Binding-site contacts:
Ligand atom NE contacts residue GLU38 of chain 1.A at 3.2 Å (salt-bridge).
Ligand atom O10 contacts residue ASP70 of chain 1.A at 3.7 Å.
Ligand atom O8 contacts residue ARG212 of chain 1.A at 3.4 Å.
Ligand atom C6 contacts residue GLU197 of chain 1.A at 3.5 Å.
Ligand atom O10 contacts residue ARG71 of chain 1.A at 2.9 Å (salt-bridge).
Ligand atom O6 contacts residue GLU197 of chain 1.A at 3.8 Å.
Ligand atom NH1 contacts residue GLU38 of chain 1.A at 3.8 Å.
Ligand atom NH1 contacts residue ASP70 of chain 1.A at 3.0 Å (salt-bridge).
Ligand atom C11 contacts residue TRP98 of chain 1.A at 3.8 Å (hydrophobic).
Ligand atom C3 contacts residue GLU38 of chain 1.A at 3.4 Å.
Ligand atom C1 contacts residue TYR325 of chain 1.A at 3.2 Å (hydrophobic).
Ligand atom C2 contacts residue TYR325 of chain 1.A at 2.9 Å (hydrophobic).
Ligand atom O1A contacts residue ARG291 of chain 1.A at 2.9 Å (salt-bridge).
Ligand atom C8 contacts residue GLU196 of chain 1.A at 3.5 Å.
Ligand atom NH1 contacts residue ARG75 of chain 1.A at 3.3 Å (salt-bridge).
Ligand atom NE contacts residue ASP70 of chain 1.A at 3.0 Å (salt-bridge).
Ligand atom O9 contacts residue ARG144 of chain 1.A at 3.5 Å (salt-bridge).
Ligand atom C9 contacts residue ALA166 of chain 1.A at 3.6 Å (hydrophobic).
Ligand atom C6 contacts residue TYR325 of chain 1.A at 3.8 Å (hydrophobic).
Ligand atom CZ contacts residue GLU38 of chain 1.A at 3.5 Å.
Ligand atom NH2 contacts residue GLU38 of chain 1.A at 3.8 Å.
Ligand atom O6 contacts residue TYR325 of chain 1.A at 3.2 Å (h-bond).
Ligand atom C3 contacts residue ASP70 of chain 1.A at 3.4 Å.
Ligand atom O1A contacts residue ARG37 of chain 1.A at 2.8 Å (salt-bridge).
Ligand atom O1B contacts residue ARG212 of chain 1.A at 3.2 Å (salt-bridge).
Ligand atom O1B contacts residue TYR325 of chain 1.A at 3.5 Å (h-bond).
Ligand atom CZ contacts residue TRP98 of chain 1.A at 3.3 Å (hydrophobic).
Ligand atom O9 contacts residue GLU196 of chain 1.A at 2.6 Å (salt-bridge).
Ligand atom C9 contacts residue GLU196 of chain 1.A at 3.4 Å.
Ligand atom C1 contacts residue ARG291 of chain 1.A at 3.5 Å.
Ligand atom NH2 contacts residue TRP98 of chain 1.A at 3.0 Å (h-bond).
Ligand atom C4 contacts residue ASP70 of chain 1.A at 3.6 Å.
Ligand atom C4 contacts residue GLU38 of chain 1.A at 3.7 Å.
Ligand atom NH1 contacts residue TRP98 of chain 1.A at 2.8 Å (h-bond).
Ligand atom O1B contacts residue ARG291 of chain 1.A at 2.8 Å (salt-bridge).
Ligand atom NH2 contacts residue GLU147 of chain 1.A at 3.0 Å (salt-bridge).
Ligand atom C3 contacts residue TYR325 of chain 1.A at 3.3 Å (hydrophobic).
Ligand atom O9 contacts residue ALA166 of chain 1.A at 3.3 Å.
Ligand atom O8 contacts residue GLU196 of chain 1.A at 2.6 Å (salt-bridge).
Ligand atom O8 contacts residue GLU197 of chain 1.A at 3.7 Å.

Sequence of chain 1.A:
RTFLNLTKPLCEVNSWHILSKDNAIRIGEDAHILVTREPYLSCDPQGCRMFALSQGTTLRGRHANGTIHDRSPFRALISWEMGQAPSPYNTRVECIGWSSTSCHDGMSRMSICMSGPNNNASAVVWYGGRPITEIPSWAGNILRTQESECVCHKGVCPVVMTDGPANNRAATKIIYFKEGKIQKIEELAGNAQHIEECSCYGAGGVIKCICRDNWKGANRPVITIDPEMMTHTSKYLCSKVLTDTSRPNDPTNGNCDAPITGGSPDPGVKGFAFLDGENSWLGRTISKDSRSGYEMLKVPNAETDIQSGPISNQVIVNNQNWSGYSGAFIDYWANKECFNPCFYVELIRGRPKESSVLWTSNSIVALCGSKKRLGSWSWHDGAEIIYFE

The protein below binds the small molecule below.
Small molecule (SMILES): [H]/N=C(\N)N[C@H]1C=C(C(=O)O)O[C@@H]([C@H](O)[C@H](O)CO)[C@@H]1NC(C)=O